This protein binds this small molecule.
Small molecule (SMILES): CC(=O)N[C@H]1[C@H](O[C@H]2[C@H](O)[C@@H](NC(C)=O)CO[C@@H]2CO)O[C@H](CO)[C@@H](O[C@@H]2O[C@H](CO[C@H]3O[C@H](CO)[C@@H](O)[C@H](O)[C@@H]3O)[C@@H](O)[C@H](O[C@H]3O[C@H](CO)[C@@H](O)[C@H](O)[C@@H]3O[C@H]3O[C@H](CO)[C@@H](O)[C@H](O)[C@@H]3O)[C@@H]2O)[C@@H]1O

Sequence of chain 1.A:
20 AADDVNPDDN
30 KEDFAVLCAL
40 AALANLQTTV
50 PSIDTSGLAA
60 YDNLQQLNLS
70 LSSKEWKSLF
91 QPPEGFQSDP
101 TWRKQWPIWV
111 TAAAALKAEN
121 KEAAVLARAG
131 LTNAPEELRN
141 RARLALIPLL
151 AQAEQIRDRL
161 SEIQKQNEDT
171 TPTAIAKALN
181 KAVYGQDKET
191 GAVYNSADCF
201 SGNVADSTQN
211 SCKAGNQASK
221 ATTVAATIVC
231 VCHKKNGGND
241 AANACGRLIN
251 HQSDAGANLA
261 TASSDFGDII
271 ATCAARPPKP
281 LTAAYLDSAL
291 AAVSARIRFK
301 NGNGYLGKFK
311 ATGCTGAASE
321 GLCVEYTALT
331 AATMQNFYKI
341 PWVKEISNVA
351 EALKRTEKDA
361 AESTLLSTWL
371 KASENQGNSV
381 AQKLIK

Binding-site contacts:
Ligand atom C8 contacts residue LEU150 of chain 1.A at 3.6 Å (hydrophobic).
Ligand atom O5 contacts residue ASN67 of chain 1.A at 2.3 Å (h-bond).
Ligand atom C7 contacts residue ASN67 of chain 1.A at 3.7 Å.
Ligand atom O7 contacts residue GLN64 of chain 1.A at 3.2 Å (h-bond).
Ligand atom O4 contacts residue TRP75 of chain 1.A at 3.7 Å.
Ligand atom C6 contacts residue THR101 of chain 1.A at 3.7 Å.
Ligand atom C1 contacts residue ASN67 of chain 1.A at 1.4 Å.
Ligand atom O5 contacts residue PHE96 of chain 1.A at 3.7 Å.
Ligand atom O6 contacts residue SER71 of chain 1.A at 2.7 Å (h-bond).
Ligand atom C6 contacts residue TRP75 of chain 1.A at 3.6 Å (hydrophobic).
Ligand atom N2 contacts residue ASN67 of chain 1.A at 2.9 Å (h-bond).
Ligand atom O7 contacts residue GLN105 of chain 1.A at 3.2 Å (h-bond).
Ligand atom C6 contacts residue TRP102 of chain 1.A at 3.7 Å (hydrophobic).
Ligand atom C7 contacts residue GLN105 of chain 1.A at 3.8 Å.
Ligand atom O5 contacts residue SER71 of chain 1.A at 3.5 Å (h-bond).
Ligand atom C8 contacts residue GLN64 of chain 1.A at 3.5 Å.
Ligand atom C1 contacts residue TRP75 of chain 1.A at 3.6 Å (hydrophobic).
Ligand atom O7 contacts residue TRP109 of chain 1.A at 2.9 Å (h-bond).
Ligand atom C6 contacts residue THR101 of chain 1.A at 3.1 Å.
Ligand atom O2 contacts residue TRP102 of chain 1.A at 3.0 Å (h-bond).
Ligand atom C6 contacts residue PHE96 of chain 1.A at 3.7 Å (hydrophobic).
Ligand atom O6 contacts residue THR101 of chain 1.A at 3.1 Å (h-bond).
Ligand atom C6 contacts residue SER71 of chain 1.A at 3.3 Å.
Ligand atom O4 contacts residue ASP99 of chain 1.A at 3.7 Å.
Ligand atom C6 contacts residue ASP99 of chain 1.A at 3.4 Å.
Ligand atom C7 contacts residue GLN64 of chain 1.A at 3.6 Å.
Ligand atom C5 contacts residue ASP99 of chain 1.A at 3.3 Å.
Ligand atom C5 contacts residue ASN67 of chain 1.A at 3.6 Å.
Ligand atom C3 contacts residue ASN67 of chain 1.A at 3.8 Å.
Ligand atom O4 contacts residue PRO100 of chain 1.A at 3.6 Å.
Ligand atom O6 contacts residue PRO100 of chain 1.A at 3.5 Å.
Ligand atom O2 contacts residue ASP99 of chain 1.A at 2.6 Å (salt-bridge).
Ligand atom C8 contacts residue GLN105 of chain 1.A at 3.8 Å.
Ligand atom C2 contacts residue ASN67 of chain 1.A at 2.4 Å.
Ligand atom O3 contacts residue TRP109 of chain 1.A at 3.5 Å.
Ligand atom O6 contacts residue ASP99 of chain 1.A at 2.8 Å (salt-bridge).
Ligand atom O3 contacts residue ASP99 of chain 1.A at 3.6 Å (salt-bridge).
Ligand atom O6 contacts residue ARG143 of chain 1.A at 3.2 Å.
Ligand atom O4 contacts residue TRP102 of chain 1.A at 3.0 Å (h-bond).
Ligand atom C2 contacts residue ASP99 of chain 1.A at 3.8 Å.